Binding-site contacts:
Ligand atom N contacts residue THR16 of chain 53.B at 2.9 Å (h-bond).
Ligand atom CD1 contacts residue TYR34 of chain 53.B at 3.0 Å (hydrophobic).
Ligand atom C contacts residue THR16 of chain 53.B at 3.7 Å.
Ligand atom CA contacts residue ARG18 of chain 53.B at 3.8 Å.
Ligand atom CB contacts residue ARG18 of chain 53.B at 4.2 Å.
Ligand atom O contacts residue ILE14 of chain 53.B at 3.1 Å.
Ligand atom CB contacts residue THR16 of chain 53.B at 4.2 Å.
Ligand atom CB contacts residue THR17 of chain 53.B at 4.0 Å.
Ligand atom CE1 contacts residue ASP12 of chain 53.B at 3.5 Å.
Ligand atom CD1 contacts residue THR16 of chain 53.B at 3.1 Å.
Ligand atom CB contacts residue LEU15 of chain 53.B at 4.1 Å (hydrophobic).
Ligand atom N contacts residue ILE14 of chain 53.B at 3.5 Å.
Ligand atom CG contacts residue THR16 of chain 53.B at 4.0 Å.
Ligand atom N contacts residue ILE14 of chain 53.B at 3.0 Å (h-bond).
Ligand atom CA contacts residue ILE14 of chain 53.B at 3.3 Å (hydrophobic).
Ligand atom CD2 contacts residue THR17 of chain 53.B at 3.7 Å.
Ligand atom CA contacts residue ILE14 of chain 53.B at 4.0 Å (hydrophobic).
Ligand atom O contacts residue ARG18 of chain 53.B at 3.0 Å (salt-bridge).
Ligand atom CD2 contacts residue VAL32 of chain 53.B at 3.9 Å (hydrophobic).
Ligand atom CG contacts residue THR17 of chain 53.B at 4.3 Å.
Ligand atom CA contacts residue THR16 of chain 53.B at 3.6 Å.
Ligand atom CD1 contacts residue ILE14 of chain 53.B at 3.6 Å (hydrophobic).
Ligand atom CG contacts residue ILE14 of chain 53.B at 4.2 Å (hydrophobic).
Ligand atom CD1 contacts residue ASP12 of chain 53.B at 3.8 Å.
Ligand atom O contacts residue LEU15 of chain 53.B at 3.5 Å.
Ligand atom O contacts residue ILE14 of chain 53.B at 3.5 Å (h-bond).
Ligand atom C contacts residue THR16 of chain 53.B at 4.2 Å.
Ligand atom CD2 contacts residue ASP106 of chain 53.B at 4.1 Å.
Ligand atom O contacts residue THR16 of chain 53.B at 3.1 Å (h-bond).
Ligand atom C contacts residue ARG18 of chain 53.B at 3.8 Å.
Ligand atom O contacts residue THR17 of chain 53.B at 3.8 Å.
Ligand atom CB contacts residue ILE14 of chain 53.B at 4.1 Å (hydrophobic).
Ligand atom O contacts residue ARG18 of chain 53.B at 3.6 Å (salt-bridge).
Ligand atom C contacts residue ILE14 of chain 53.B at 4.2 Å (hydrophobic).
Ligand atom CD2 contacts residue HIS157 of chain 53.B at 3.7 Å.
Ligand atom CA contacts residue ASP12 of chain 53.B at 3.7 Å.
Ligand atom N contacts residue ASP12 of chain 53.B at 4.1 Å.
Ligand atom C contacts residue ARG18 of chain 53.B at 4.1 Å.
Ligand atom C contacts residue ILE14 of chain 53.B at 3.4 Å (hydrophobic).
Ligand atom C contacts residue ILE14 of chain 53.B at 3.6 Å (hydrophobic).

Sequence of chain 53.B:
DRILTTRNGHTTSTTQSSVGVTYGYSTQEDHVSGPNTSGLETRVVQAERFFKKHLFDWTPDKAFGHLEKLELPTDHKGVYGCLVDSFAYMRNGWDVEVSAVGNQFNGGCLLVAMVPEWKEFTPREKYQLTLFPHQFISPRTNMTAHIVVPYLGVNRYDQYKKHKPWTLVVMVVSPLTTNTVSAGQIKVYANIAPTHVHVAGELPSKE

This small molecule binds to this protein.
Small molecule (SMILES): CC(C)C[C@H](NC(=O)[C@H](C)NC(=O)CNC(=O)[C@@H](N)Cc1ccccc1)C(=O)N[C@@H](CC(C)C)C(=O)N[C@@H](C)C(=O)O